Binding-site contacts:
Ligand atom C25 contacts residue GLY1 of chain 1.A at 3.4 Å.
Ligand atom C5 contacts residue VAL56 of chain 1.A at 3.8 Å (hydrophobic).
Ligand atom C4 contacts residue GLY1 of chain 1.A at 3.9 Å.
Ligand atom C25 contacts residue VAL56 of chain 1.A at 3.1 Å (hydrophobic).
Ligand atom C2 contacts residue VAL56 of chain 1.A at 3.2 Å (hydrophobic).
Ligand atom O27 contacts residue VAL56 of chain 1.A at 3.7 Å.
Ligand atom C21 contacts residue LEU61 of chain 1.A at 3.1 Å (hydrophobic).
Ligand atom C19 contacts residue LEU48 of chain 1.A at 3.5 Å (hydrophobic).
Ligand atom O26 contacts residue SER55 of chain 1.A at 3.1 Å.
Ligand atom C13 contacts residue LEU7 of chain 1.A at 3.7 Å (hydrophobic).
Ligand atom C22 contacts residue LEU61 of chain 1.A at 3.3 Å (hydrophobic).
Ligand atom C17 contacts residue MET65 of chain 1.A at 3.5 Å (hydrophobic).
Ligand atom O26 contacts residue VAL56 of chain 1.A at 3.2 Å.
Ligand atom C16 contacts residue THR62 of chain 1.A at 3.3 Å.
Ligand atom C10 contacts residue ASN6 of chain 1.A at 3.5 Å.
Ligand atom N9 contacts residue VAL56 of chain 1.A at 3.6 Å.
Ligand atom C10 contacts residue LYS69 of chain 1.A at 3.8 Å.
Ligand atom C14 contacts residue MET65 of chain 1.A at 3.3 Å (hydrophobic).
Ligand atom C20 contacts residue LEU61 of chain 1.A at 3.7 Å (hydrophobic).
Ligand atom C24 contacts residue LYS69 of chain 1.A at 3.7 Å.
Ligand atom C18 contacts residue LEU119 of chain 1.A at 3.8 Å (hydrophobic).
Ligand atom O26 contacts residue GLY1 of chain 1.A at 3.0 Å (h-bond).
Ligand atom C24 contacts residue THR62 of chain 1.A at 3.1 Å.
Ligand atom C19 contacts residue LEU119 of chain 1.A at 3.2 Å (hydrophobic).
Ligand atom C13 contacts residue MET65 of chain 1.A at 3.9 Å (hydrophobic).
Ligand atom C18 contacts residue MET65 of chain 1.A at 3.8 Å (hydrophobic).
Ligand atom O23 contacts residue LYS69 of chain 1.A at 2.8 Å (salt-bridge).
Ligand atom C12 contacts residue LEU7 of chain 1.A at 3.8 Å (hydrophobic).
Ligand atom C15 contacts residue MET65 of chain 1.A at 3.4 Å (hydrophobic).
Ligand atom C24 contacts residue MET65 of chain 1.A at 3.4 Å (hydrophobic).
Ligand atom O27 contacts residue GLY1 of chain 1.A at 3.7 Å.
Ligand atom C18 contacts residue LEU48 of chain 1.A at 3.9 Å (hydrophobic).
Ligand atom C15 contacts residue THR62 of chain 1.A at 3.4 Å.
Ligand atom C3 contacts residue GLY1 of chain 1.A at 3.9 Å.
Ligand atom C1 contacts residue VAL56 of chain 1.A at 3.9 Å (hydrophobic).
Ligand atom C3 contacts residue VAL56 of chain 1.A at 3.2 Å (hydrophobic).
Ligand atom C8 contacts residue ASN6 of chain 1.A at 3.9 Å.
Ligand atom C4 contacts residue VAL56 of chain 1.A at 3.2 Å (hydrophobic).
Ligand atom O23 contacts residue ASN6 of chain 1.A at 3.9 Å.
Ligand atom C20 contacts residue LEU119 of chain 1.A at 3.6 Å (hydrophobic).

The protein below binds the small molecule below.
Small molecule (SMILES): CO[C@@H](c1ccc(-c2ccccc2)cc1)c1nc2ccc(C(=O)O)cc2[nH]1

Sequence of chain 1.A:
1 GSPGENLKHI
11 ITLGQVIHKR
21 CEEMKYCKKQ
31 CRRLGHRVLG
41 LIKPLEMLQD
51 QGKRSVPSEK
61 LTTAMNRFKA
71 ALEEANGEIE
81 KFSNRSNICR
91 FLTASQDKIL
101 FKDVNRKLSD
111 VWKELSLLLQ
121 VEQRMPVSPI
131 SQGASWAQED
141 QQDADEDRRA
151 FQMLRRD